Binding-site contacts:
Ligand atom CA contacts residue TYR88 of chain 1.A at 3.5 Å (hydrophobic).
Ligand atom NH1 contacts residue ASP45 of chain 1.A at 3.8 Å.
Ligand atom CZ contacts residue ASP45 of chain 1.A at 3.9 Å.
Ligand atom CH3 contacts residue VAL38 of chain 1.A at 3.8 Å (hydrophobic).
Ligand atom CH contacts residue ASN89 of chain 1.A at 4.0 Å.
Ligand atom N contacts residue PRO90 of chain 1.A at 4.0 Å.
Ligand atom N contacts residue ASP45 of chain 1.A at 2.8 Å (salt-bridge).
Ligand atom OH contacts residue ASN89 of chain 1.A at 2.9 Å (h-bond).
Ligand atom N contacts residue VAL49 of chain 1.A at 3.9 Å.
Ligand atom C contacts residue ASP45 of chain 1.A at 3.5 Å.
Ligand atom NH2 contacts residue ASP45 of chain 1.A at 3.9 Å.
Ligand atom N contacts residue TYR88 of chain 1.A at 2.8 Å (h-bond).
Ligand atom O contacts residue PRO90 of chain 1.A at 4.0 Å.
Ligand atom CB contacts residue ASP45 of chain 1.A at 3.7 Å.
Ligand atom C contacts residue TYR88 of chain 1.A at 3.6 Å (hydrophobic).
Ligand atom O contacts residue TYR88 of chain 1.A at 3.2 Å (h-bond).
Ligand atom O contacts residue PRO90 of chain 1.A at 3.6 Å.
Ligand atom N contacts residue GLU87 of chain 1.A at 3.8 Å.
Ligand atom NH2 contacts residue SER44 of chain 1.A at 3.0 Å (h-bond).
Ligand atom CE contacts residue ASN89 of chain 1.A at 3.9 Å.
Ligand atom OG contacts residue PRO90 of chain 1.A at 3.8 Å.
Ligand atom CG contacts residue ASN89 of chain 1.A at 3.8 Å.
Ligand atom CG contacts residue TYR88 of chain 1.A at 4.0 Å (hydrophobic).
Ligand atom NZ contacts residue VAL38 of chain 1.A at 3.6 Å.
Ligand atom CH3 contacts residue ILE33 of chain 1.A at 3.8 Å (hydrophobic).
Ligand atom CB contacts residue GLU87 of chain 1.A at 3.6 Å.
Ligand atom CA contacts residue VAL49 of chain 1.A at 3.9 Å (hydrophobic).
Ligand atom N contacts residue TYR88 of chain 1.A at 3.7 Å.
Ligand atom C contacts residue TYR88 of chain 1.A at 3.7 Å (hydrophobic).
Ligand atom CH contacts residue VAL38 of chain 1.A at 3.7 Å (hydrophobic).
Ligand atom CA contacts residue PRO90 of chain 1.A at 3.8 Å (hydrophobic).
Ligand atom CA contacts residue ASP45 of chain 1.A at 3.3 Å.
Ligand atom CE contacts residue TYR88 of chain 1.A at 4.1 Å (hydrophobic).
Ligand atom CG contacts residue ASP45 of chain 1.A at 4.0 Å.
Ligand atom CD contacts residue ASN89 of chain 1.A at 4.0 Å.
Ligand atom CA contacts residue ASP45 of chain 1.A at 3.8 Å.
Ligand atom CA contacts residue TYR88 of chain 1.A at 3.6 Å (hydrophobic).
Ligand atom CA contacts residue GLU87 of chain 1.A at 3.3 Å.
Ligand atom CH3 contacts residue PHE34 of chain 1.A at 3.9 Å (hydrophobic).
Ligand atom CB contacts residue TYR88 of chain 1.A at 3.4 Å (hydrophobic).

A protein and the small-molecule ligand that binds it are described below.
Small molecule (SMILES): CC(=O)NCCCC[C@H](NC(=O)CNC(=O)[C@H](CCCN=C(N)N)NC(=O)CNC(=O)[C@@H](N)COP(=O)(O)O)C(=O)NCC=O

Sequence of chain 1.A:
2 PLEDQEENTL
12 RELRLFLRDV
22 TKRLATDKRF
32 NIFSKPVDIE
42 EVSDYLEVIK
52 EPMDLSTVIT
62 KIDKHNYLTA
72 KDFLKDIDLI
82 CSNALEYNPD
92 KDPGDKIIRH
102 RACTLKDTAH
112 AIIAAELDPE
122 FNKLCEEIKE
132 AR